Binding-site contacts:
Ligand atom C3A contacts residue ASP217 of chain 1.D at 4.3 Å.
Ligand atom PA contacts residue ASP217 of chain 1.D at 4.4 Å.
Ligand atom O2A contacts residue TYR242 of chain 1.D at 4.2 Å.
Ligand atom O5' contacts residue GLN161 of chain 1.D at 3.4 Å (h-bond).
Ligand atom O5' contacts residue ARG160 of chain 1.D at 3.4 Å (salt-bridge).
Ligand atom O2A contacts residue GLY128 of chain 1.D at 4.2 Å.
Ligand atom O2B contacts residue ASP217 of chain 1.D at 3.0 Å (salt-bridge).
Ligand atom O5' contacts residue GLY127 of chain 1.D at 3.3 Å.
Ligand atom PB contacts residue ASP217 of chain 1.D at 4.0 Å.
Ligand atom O5' contacts residue GLY128 of chain 1.D at 2.5 Å (h-bond).
Ligand atom PA contacts residue GLY128 of chain 1.D at 4.0 Å.
Ligand atom O1A contacts residue ARG160 of chain 1.D at 3.3 Å (salt-bridge).
Ligand atom O2A contacts residue SER215 of chain 1.D at 4.3 Å.
Ligand atom PA contacts residue GLY127 of chain 1.D at 4.2 Å.
Ligand atom PA contacts residue ARG160 of chain 1.D at 4.0 Å.
Ligand atom O3B contacts residue ASP151 of chain 1.D at 4.2 Å.
Ligand atom C3A contacts residue GLY127 of chain 1.D at 4.2 Å.
Ligand atom C3A contacts residue LYS173 of chain 1.D at 3.7 Å.
Ligand atom O3B contacts residue ASP217 of chain 1.D at 4.2 Å.
Ligand atom O1A contacts residue TYR242 of chain 1.D at 3.1 Å (h-bond).
Ligand atom PA contacts residue TYR242 of chain 1.D at 4.0 Å.
Ligand atom O2A contacts residue GLY127 of chain 1.D at 4.2 Å.
Ligand atom O5' contacts residue TYR242 of chain 1.D at 4.5 Å.
Ligand atom O2A contacts residue ASP217 of chain 1.D at 3.7 Å.

This small molecule binds to this protein.
Small molecule (SMILES): Nc1ncnc2c1ncn2[C@@H]1O[C@H](CO[P](=O)(O)C[P](=O)(O)OP(=O)(O)O)[C@@H](O)[C@H]1O

Sequence of chain 1.D:
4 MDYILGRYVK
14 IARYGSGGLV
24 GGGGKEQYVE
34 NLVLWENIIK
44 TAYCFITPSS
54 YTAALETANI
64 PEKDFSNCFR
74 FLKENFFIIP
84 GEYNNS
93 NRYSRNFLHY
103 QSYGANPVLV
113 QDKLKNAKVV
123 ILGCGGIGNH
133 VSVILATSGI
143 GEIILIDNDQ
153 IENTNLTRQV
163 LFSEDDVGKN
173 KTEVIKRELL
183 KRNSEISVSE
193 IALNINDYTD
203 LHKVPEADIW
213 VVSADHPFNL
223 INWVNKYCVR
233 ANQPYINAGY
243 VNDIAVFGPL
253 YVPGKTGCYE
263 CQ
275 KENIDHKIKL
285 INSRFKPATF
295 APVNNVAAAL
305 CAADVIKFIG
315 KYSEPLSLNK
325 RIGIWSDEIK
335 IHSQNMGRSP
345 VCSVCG